The protein below binds the small molecule below.
Small molecule (SMILES): C#CCN1c2nc(Nc3cc(F)c(O)c(F)c3)ncc2N(C)C(=O)[C@H]1C

Binding-site contacts:
Ligand atom C12 contacts residue LYS71 of chain 1.B at 3.3 Å.
Ligand atom N5 contacts residue ASP132 of chain 1.B at 3.2 Å (salt-bridge).
Ligand atom C10 contacts residue VAL69 of chain 1.B at 4.0 Å (hydrophobic).
Ligand atom C7 contacts residue PHE134 of chain 1.B at 3.7 Å (hydrophobic).
Ligand atom C10 contacts residue ASP132 of chain 1.B at 3.4 Å.
Ligand atom O2 contacts residue LYS71 of chain 1.B at 2.6 Å (salt-bridge).
Ligand atom F2 contacts residue TYR87 of chain 1.B at 3.7 Å.
Ligand atom F1 contacts residue LYS71 of chain 1.B at 3.1 Å.
Ligand atom C9 contacts residue ASP132 of chain 1.B at 3.8 Å.
Ligand atom N4 contacts residue VAL69 of chain 1.B at 3.5 Å.
Ligand atom N5 contacts residue PHE134 of chain 1.B at 3.7 Å.
Ligand atom C10 contacts residue PHE134 of chain 1.B at 3.7 Å (hydrophobic).
Ligand atom N4 contacts residue ARG133 of chain 1.B at 3.7 Å.
Ligand atom C9 contacts residue VAL69 of chain 1.B at 3.7 Å (hydrophobic).
Ligand atom F2 contacts residue PRO111 of chain 1.B at 3.6 Å.
Ligand atom N4 contacts residue PHE134 of chain 1.B at 3.0 Å (h-bond).
Ligand atom C17 contacts residue ASP137 of chain 1.B at 4.0 Å.
Ligand atom C11 contacts residue VAL196 of chain 1.B at 3.8 Å (hydrophobic).
Ligand atom N5 contacts residue VAL69 of chain 1.B at 3.4 Å.
Ligand atom C5 contacts residue VAL69 of chain 1.B at 3.8 Å (hydrophobic).
Ligand atom C3 contacts residue ILE43 of chain 1.B at 3.8 Å (hydrophobic).
Ligand atom C4 contacts residue ILE43 of chain 1.B at 3.7 Å (hydrophobic).
Ligand atom C5 contacts residue LEU184 of chain 1.B at 3.9 Å (hydrophobic).
Ligand atom N2 contacts residue ILE43 of chain 1.B at 4.0 Å.
Ligand atom O2 contacts residue ASP197 of chain 1.B at 3.4 Å (salt-bridge).
Ligand atom O2 contacts residue VAL196 of chain 1.B at 3.5 Å.
Ligand atom C6 contacts residue PHE134 of chain 1.B at 3.3 Å (hydrophobic).
Ligand atom O2 contacts residue GLU83 of chain 1.B at 3.4 Å (salt-bridge).
Ligand atom N3 contacts residue LEU184 of chain 1.B at 3.6 Å.
Ligand atom C8 contacts residue ILE51 of chain 1.B at 4.0 Å (hydrophobic).
Ligand atom C13 contacts residue LYS71 of chain 1.B at 3.6 Å.
Ligand atom C10 contacts residue MET131 of chain 1.B at 3.9 Å (hydrophobic).
Ligand atom C5 contacts residue PHE134 of chain 1.B at 4.0 Å (hydrophobic).
Ligand atom C12 contacts residue VAL196 of chain 1.B at 3.6 Å (hydrophobic).
Ligand atom C11 contacts residue MET131 of chain 1.B at 3.9 Å (hydrophobic).
Ligand atom C13 contacts residue VAL196 of chain 1.B at 3.9 Å (hydrophobic).
Ligand atom C6 contacts residue ILE43 of chain 1.B at 4.0 Å (hydrophobic).
Ligand atom F1 contacts residue ILE51 of chain 1.B at 3.7 Å.
Ligand atom N4 contacts residue ASP132 of chain 1.B at 4.0 Å.
Ligand atom F2 contacts residue MET131 of chain 1.B at 3.3 Å.

Sequence of chain 1.B:
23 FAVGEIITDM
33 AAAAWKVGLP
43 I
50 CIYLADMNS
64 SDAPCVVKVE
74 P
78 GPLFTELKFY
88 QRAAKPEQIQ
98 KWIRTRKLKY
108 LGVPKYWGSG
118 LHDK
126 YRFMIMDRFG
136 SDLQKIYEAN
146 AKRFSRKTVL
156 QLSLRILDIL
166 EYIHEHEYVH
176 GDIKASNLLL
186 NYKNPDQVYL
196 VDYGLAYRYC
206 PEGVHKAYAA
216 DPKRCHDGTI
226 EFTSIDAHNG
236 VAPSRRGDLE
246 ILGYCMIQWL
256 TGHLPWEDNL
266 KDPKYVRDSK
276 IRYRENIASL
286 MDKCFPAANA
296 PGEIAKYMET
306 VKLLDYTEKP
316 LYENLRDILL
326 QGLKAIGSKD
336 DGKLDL